Sequence of chain 5.A:
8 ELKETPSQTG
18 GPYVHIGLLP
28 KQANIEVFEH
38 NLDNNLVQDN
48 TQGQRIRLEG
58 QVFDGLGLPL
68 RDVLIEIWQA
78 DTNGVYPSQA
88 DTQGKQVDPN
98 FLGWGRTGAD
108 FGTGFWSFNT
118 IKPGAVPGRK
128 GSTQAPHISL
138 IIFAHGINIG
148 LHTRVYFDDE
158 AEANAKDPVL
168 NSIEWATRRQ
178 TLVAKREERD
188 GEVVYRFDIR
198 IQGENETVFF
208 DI

Sequence of chain 5.B:
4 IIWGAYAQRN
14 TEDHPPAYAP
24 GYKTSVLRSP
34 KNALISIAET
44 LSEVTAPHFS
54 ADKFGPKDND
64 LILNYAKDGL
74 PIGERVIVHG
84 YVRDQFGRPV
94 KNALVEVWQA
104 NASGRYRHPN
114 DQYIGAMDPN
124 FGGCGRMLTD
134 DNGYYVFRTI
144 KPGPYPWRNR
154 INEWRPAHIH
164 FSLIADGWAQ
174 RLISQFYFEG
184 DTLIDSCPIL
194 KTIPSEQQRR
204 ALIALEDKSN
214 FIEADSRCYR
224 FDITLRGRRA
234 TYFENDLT

The protein below binds the small molecule below.
Small molecule (SMILES): O=[N+]([O-])c1ccc(O)c(O)c1

Binding-site contacts:
Ligand atom C6 contacts residue TYR148 of chain 5.B at 3.7 Å (hydrophobic).
Ligand atom O11 contacts residue HIS142 of chain 5.A at 3.7 Å.
Ligand atom C2 contacts residue TYR109 of chain 5.B at 4.1 Å (hydrophobic).
Ligand atom O8 contacts residue TYR109 of chain 5.B at 3.0 Å (h-bond).
Ligand atom O10 contacts residue PRO19 of chain 5.A at 3.3 Å.
Ligand atom C6 contacts residue ARG158 of chain 5.B at 3.7 Å.
Ligand atom N9 contacts residue PRO19 of chain 5.A at 3.3 Å.
Ligand atom O11 contacts residue TRP150 of chain 5.B at 3.4 Å.
Ligand atom O8 contacts residue FE1 of chain 5.C at 2.0 Å.
Ligand atom C5 contacts residue HIS142 of chain 5.A at 4.1 Å.
Ligand atom O7 contacts residue ARG158 of chain 5.B at 2.8 Å (salt-bridge).
Ligand atom C3 contacts residue TYR20 of chain 5.A at 3.6 Å (hydrophobic).
Ligand atom O7 contacts residue FE1 of chain 5.C at 2.3 Å.
Ligand atom O7 contacts residue HIS161 of chain 5.B at 3.3 Å (h-bond).
Ligand atom C2 contacts residue PRO19 of chain 5.A at 3.6 Å (hydrophobic).
Ligand atom C4 contacts residue PRO19 of chain 5.A at 3.3 Å (hydrophobic).
Ligand atom C1 contacts residue HIS163 of chain 5.B at 4.1 Å.
Ligand atom O7 contacts residue HIS163 of chain 5.B at 3.0 Å.
Ligand atom O8 contacts residue TYR20 of chain 5.A at 3.5 Å.
Ligand atom C3 contacts residue PRO19 of chain 5.A at 3.2 Å (hydrophobic).
Ligand atom N9 contacts residue TRP150 of chain 5.B at 3.8 Å.
Ligand atom C1 contacts residue FE1 of chain 5.C at 2.9 Å.
Ligand atom C1 contacts residue ARG158 of chain 5.B at 3.6 Å.
Ligand atom C1 contacts residue TYR148 of chain 5.B at 2.8 Å (hydrophobic).
Ligand atom O8 contacts residue HIS163 of chain 5.B at 3.3 Å (h-bond).
Ligand atom C1 contacts residue PRO19 of chain 5.A at 4.0 Å (hydrophobic).
Ligand atom C5 contacts residue PRO19 of chain 5.A at 3.8 Å (hydrophobic).
Ligand atom C2 contacts residue FE1 of chain 5.C at 2.8 Å.
Ligand atom C5 contacts residue TRP150 of chain 5.B at 3.9 Å (hydrophobic).
Ligand atom C6 contacts residue ILE192 of chain 5.B at 3.9 Å (hydrophobic).
Ligand atom C6 contacts residue PRO19 of chain 5.A at 4.1 Å (hydrophobic).
Ligand atom O11 contacts residue PRO19 of chain 5.A at 3.9 Å.
Ligand atom O7 contacts residue TYR148 of chain 5.B at 2.9 Å (h-bond).
Ligand atom O8 contacts residue TYR148 of chain 5.B at 2.7 Å (h-bond).
Ligand atom C3 contacts residue FE1 of chain 5.C at 4.0 Å.
Ligand atom C2 contacts residue TYR20 of chain 5.A at 4.1 Å (hydrophobic).
Ligand atom O7 contacts residue GLN178 of chain 5.B at 4.1 Å.
Ligand atom O10 contacts residue TYR20 of chain 5.A at 3.5 Å (h-bond).
Ligand atom C3 contacts residue TYR148 of chain 5.B at 3.5 Å (hydrophobic).
Ligand atom C2 contacts residue TYR148 of chain 5.B at 2.6 Å (hydrophobic).